Sequence of chain 1.A:
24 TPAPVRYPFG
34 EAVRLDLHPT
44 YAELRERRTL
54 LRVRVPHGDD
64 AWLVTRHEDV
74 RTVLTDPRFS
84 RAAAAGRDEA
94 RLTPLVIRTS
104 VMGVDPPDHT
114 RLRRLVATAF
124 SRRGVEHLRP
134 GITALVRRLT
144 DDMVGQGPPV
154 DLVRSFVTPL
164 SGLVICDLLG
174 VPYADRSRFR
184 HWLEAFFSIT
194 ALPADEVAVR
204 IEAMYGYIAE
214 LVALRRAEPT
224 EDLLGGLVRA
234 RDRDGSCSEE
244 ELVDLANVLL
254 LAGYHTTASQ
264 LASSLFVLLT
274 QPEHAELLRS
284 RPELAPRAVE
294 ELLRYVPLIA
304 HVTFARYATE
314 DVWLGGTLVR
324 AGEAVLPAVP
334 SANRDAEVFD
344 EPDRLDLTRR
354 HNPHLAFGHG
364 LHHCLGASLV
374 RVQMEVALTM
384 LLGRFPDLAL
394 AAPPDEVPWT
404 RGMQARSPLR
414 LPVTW

This small molecule binds to this protein.
Small molecule (SMILES): CN[C@H](C(=O)N[C@H](CO)Cc1csc2ccccc12)C(C)C

Binding-site contacts:
Ligand atom CAJ contacts residue LEU254 of chain 1.A at 3.5 Å (hydrophobic).
Ligand atom O contacts residue THR259 of chain 1.A at 3.0 Å (h-bond).
Ligand atom SAG contacts residue VAL251 of chain 1.A at 4.0 Å.
Ligand atom CAD contacts residue MET105 of chain 1.A at 3.5 Å (hydrophobic).
Ligand atom CAV contacts residue PHE307 of chain 1.A at 3.2 Å (hydrophobic).
Ligand atom SAG contacts residue ILE100 of chain 1.A at 3.9 Å.
Ligand atom OAU contacts residue GLN407 of chain 1.A at 4.1 Å.
Ligand atom CAC contacts residue MET105 of chain 1.A at 3.4 Å (hydrophobic).
Ligand atom CAI contacts residue LEU254 of chain 1.A at 3.6 Å (hydrophobic).
Ligand atom CAK contacts residue THR259 of chain 1.A at 3.9 Å.
Ligand atom CAV contacts residue HEM1 of chain 1.C at 3.5 Å.
Ligand atom CAD contacts residue THR102 of chain 1.A at 3.4 Å.
Ligand atom CG1 contacts residue HEM1 of chain 1.C at 3.6 Å.
Ligand atom CAB contacts residue VAL251 of chain 1.A at 4.1 Å (hydrophobic).
Ligand atom CA contacts residue PHE307 of chain 1.A at 4.1 Å (hydrophobic).
Ligand atom CB contacts residue HEM1 of chain 1.C at 4.0 Å.
Ligand atom CAB contacts residue HEM1 of chain 1.C at 4.0 Å.
Ligand atom CAE contacts residue THR102 of chain 1.A at 4.0 Å.
Ligand atom CAV contacts residue MET105 of chain 1.A at 3.9 Å (hydrophobic).
Ligand atom C contacts residue THR259 of chain 1.A at 3.9 Å.
Ligand atom CAJ contacts residue PHE190 of chain 1.A at 3.9 Å (hydrophobic).
Ligand atom OAU contacts residue PHE189 of chain 1.A at 3.8 Å.
Ligand atom CG2 contacts residue THR259 of chain 1.A at 3.8 Å.
Ligand atom CB contacts residue THR259 of chain 1.A at 4.0 Å.
Ligand atom CAH contacts residue LEU254 of chain 1.A at 3.3 Å (hydrophobic).
Ligand atom CAJ contacts residue THR259 of chain 1.A at 4.1 Å.
Ligand atom CAE contacts residue VAL251 of chain 1.A at 3.6 Å (hydrophobic).
Ligand atom SAG contacts residue PHE307 of chain 1.A at 4.1 Å.
Ligand atom SAG contacts residue THR102 of chain 1.A at 3.5 Å.
Ligand atom CAE contacts residue PHE307 of chain 1.A at 4.0 Å (hydrophobic).
Ligand atom CAC contacts residue THR102 of chain 1.A at 4.0 Å.
Ligand atom CG2 contacts residue LEU301 of chain 1.A at 4.1 Å (hydrophobic).
Ligand atom CAL contacts residue PHE190 of chain 1.A at 3.5 Å (hydrophobic).
Ligand atom CG1 contacts residue THR306 of chain 1.A at 3.9 Å.
Ligand atom CAC contacts residue HEM1 of chain 1.C at 4.1 Å.
Ligand atom CAL contacts residue PHE189 of chain 1.A at 3.5 Å (hydrophobic).
Ligand atom CAK contacts residue PHE190 of chain 1.A at 3.5 Å (hydrophobic).
Ligand atom CAC contacts residue VAL251 of chain 1.A at 3.9 Å (hydrophobic).
Ligand atom CAD contacts residue VAL251 of chain 1.A at 3.5 Å (hydrophobic).
Ligand atom N contacts residue HEM1 of chain 1.C at 3.4 Å (h-bond).